Sequence of chain 1.F:
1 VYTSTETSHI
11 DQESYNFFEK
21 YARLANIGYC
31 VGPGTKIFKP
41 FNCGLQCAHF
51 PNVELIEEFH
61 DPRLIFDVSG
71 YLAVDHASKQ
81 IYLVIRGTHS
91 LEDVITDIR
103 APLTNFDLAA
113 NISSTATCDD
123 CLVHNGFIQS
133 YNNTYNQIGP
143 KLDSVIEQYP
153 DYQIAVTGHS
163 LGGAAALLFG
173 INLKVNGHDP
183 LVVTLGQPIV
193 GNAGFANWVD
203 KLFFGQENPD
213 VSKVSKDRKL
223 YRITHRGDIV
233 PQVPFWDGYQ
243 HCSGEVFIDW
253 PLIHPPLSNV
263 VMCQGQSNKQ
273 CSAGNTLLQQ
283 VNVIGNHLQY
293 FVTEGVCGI

A small-molecule ligand and the protein it binds are described below.
Small molecule (SMILES): CC(=O)N[C@@H]1[C@@H](O)[C@H](O)[C@@H](CO)O[C@H]1O

Binding-site contacts:
Ligand atom C7 contacts residue ASN113 of chain 1.F at 3.5 Å.
Ligand atom C8 contacts residue PHE171 of chain 1.F at 4.1 Å (hydrophobic).
Ligand atom C8 contacts residue LEU144 of chain 1.F at 4.2 Å (hydrophobic).
Ligand atom C8 contacts residue TYR137 of chain 1.F at 3.6 Å (hydrophobic).
Ligand atom C7 contacts residue LEU175 of chain 1.F at 4.2 Å (hydrophobic).
Ligand atom C5 contacts residue ASN113 of chain 1.F at 3.6 Å.
Ligand atom N2 contacts residue ASP145 of chain 1.F at 2.8 Å (salt-bridge).
Ligand atom C1 contacts residue ASN113 of chain 1.F at 1.4 Å.
Ligand atom C8 contacts residue ASN174 of chain 1.F at 4.5 Å.
Ligand atom O7 contacts residue ASN174 of chain 1.F at 2.9 Å (h-bond).
Ligand atom O3 contacts residue ASP145 of chain 1.F at 2.6 Å (salt-bridge).
Ligand atom C3 contacts residue ASP145 of chain 1.F at 3.4 Å.
Ligand atom C4 contacts residue ASN178 of chain 1.F at 3.9 Å.
Ligand atom C7 contacts residue TYR137 of chain 1.F at 3.6 Å (hydrophobic).
Ligand atom C5 contacts residue ASN178 of chain 1.F at 4.0 Å.
Ligand atom C3 contacts residue HIS180 of chain 1.F at 4.0 Å.
Ligand atom C2 contacts residue ASN113 of chain 1.F at 2.5 Å.
Ligand atom N2 contacts residue ASN113 of chain 1.F at 3.1 Å (h-bond).
Ligand atom O5 contacts residue ASN113 of chain 1.F at 2.4 Å (h-bond).
Ligand atom O6 contacts residue ASN178 of chain 1.F at 2.8 Å (h-bond).
Ligand atom C4 contacts residue ASN113 of chain 1.F at 4.2 Å.
Ligand atom C7 contacts residue ASN174 of chain 1.F at 3.9 Å.
Ligand atom O5 contacts residue ASN178 of chain 1.F at 3.1 Å.
Ligand atom C6 contacts residue ASN178 of chain 1.F at 3.9 Å.
Ligand atom C1 contacts residue TYR137 of chain 1.F at 3.9 Å (hydrophobic).
Ligand atom C2 contacts residue ASN178 of chain 1.F at 4.2 Å.
Ligand atom C1 contacts residue ASN174 of chain 1.F at 4.4 Å.
Ligand atom C4 contacts residue HIS180 of chain 1.F at 4.2 Å.
Ligand atom O7 contacts residue PHE171 of chain 1.F at 4.5 Å.
Ligand atom O7 contacts residue ASN113 of chain 1.F at 3.4 Å (h-bond).
Ligand atom O3 contacts residue HIS180 of chain 1.F at 2.8 Å.
Ligand atom C3 contacts residue ASN113 of chain 1.F at 3.8 Å.
Ligand atom C8 contacts residue GLY141 of chain 1.F at 3.4 Å.
Ligand atom C8 contacts residue ASP145 of chain 1.F at 3.6 Å.
Ligand atom C7 contacts residue ASP145 of chain 1.F at 3.7 Å.
Ligand atom N2 contacts residue TYR137 of chain 1.F at 4.0 Å.
Ligand atom O7 contacts residue TYR137 of chain 1.F at 3.8 Å.
Ligand atom C1 contacts residue ASN178 of chain 1.F at 4.0 Å.
Ligand atom O7 contacts residue LEU175 of chain 1.F at 3.6 Å.
Ligand atom C2 contacts residue ASP145 of chain 1.F at 3.8 Å.